Sequence of chain 1.A:
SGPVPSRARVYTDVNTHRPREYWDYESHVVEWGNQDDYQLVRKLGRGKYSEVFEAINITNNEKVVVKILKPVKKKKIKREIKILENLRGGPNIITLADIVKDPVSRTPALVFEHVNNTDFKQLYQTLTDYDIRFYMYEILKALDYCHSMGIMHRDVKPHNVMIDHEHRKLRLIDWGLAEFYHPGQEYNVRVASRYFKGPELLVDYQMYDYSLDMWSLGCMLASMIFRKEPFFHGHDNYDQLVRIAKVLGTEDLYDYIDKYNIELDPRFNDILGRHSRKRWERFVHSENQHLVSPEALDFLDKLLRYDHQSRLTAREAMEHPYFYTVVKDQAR

A small-molecule ligand and the protein it binds are described below.
Small molecule (SMILES): O=C1c2ccc(O)c(O)c2C(=O)c2c(O)ccc(O)c21

Binding-site contacts:
Ligand atom C3 contacts residue PHE113 of chain 1.A at 3.9 Å (hydrophobic).
Ligand atom C10 contacts residue VAL53 of chain 1.A at 3.7 Å (hydrophobic).
Ligand atom C13 contacts residue MET163 of chain 1.A at 3.5 Å (hydrophobic).
Ligand atom O15 contacts residue LYS68 of chain 1.A at 3.3 Å (salt-bridge).
Ligand atom O18 contacts residue MET163 of chain 1.A at 3.6 Å.
Ligand atom O17 contacts residue MET163 of chain 1.A at 3.3 Å.
Ligand atom C8 contacts residue MET163 of chain 1.A at 3.7 Å (hydrophobic).
Ligand atom O20 contacts residue ASP175 of chain 1.A at 3.1 Å (salt-bridge).
Ligand atom C7 contacts residue ILE174 of chain 1.A at 3.9 Å (hydrophobic).
Ligand atom C4 contacts residue ILE95 of chain 1.A at 4.0 Å (hydrophobic).
Ligand atom C5 contacts residue PHE113 of chain 1.A at 4.0 Å (hydrophobic).
Ligand atom C4 contacts residue PHE113 of chain 1.A at 3.6 Å (hydrophobic).
Ligand atom O19 contacts residue ILE174 of chain 1.A at 3.9 Å.
Ligand atom O20 contacts residue LYS68 of chain 1.A at 2.6 Å (salt-bridge).
Ligand atom O20 contacts residue PHE113 of chain 1.A at 3.8 Å.
Ligand atom C8 contacts residue VAL53 of chain 1.A at 3.8 Å (hydrophobic).
Ligand atom C1 contacts residue ILE174 of chain 1.A at 3.4 Å (hydrophobic).
Ligand atom C10 contacts residue ILE174 of chain 1.A at 3.5 Å (hydrophobic).
Ligand atom C6 contacts residue LYS68 of chain 1.A at 3.9 Å.
Ligand atom C9 contacts residue VAL66 of chain 1.A at 3.8 Å (hydrophobic).
Ligand atom C5 contacts residue ASP175 of chain 1.A at 3.6 Å.
Ligand atom O16 contacts residue ARG47 of chain 1.A at 3.1 Å (salt-bridge).
Ligand atom C3 contacts residue ILE174 of chain 1.A at 3.7 Å (hydrophobic).
Ligand atom C11 contacts residue LEU45 of chain 1.A at 3.9 Å (hydrophobic).
Ligand atom O19 contacts residue VAL53 of chain 1.A at 3.6 Å.
Ligand atom O18 contacts residue VAL66 of chain 1.A at 3.5 Å.
Ligand atom C9 contacts residue MET163 of chain 1.A at 3.6 Å (hydrophobic).
Ligand atom O19 contacts residue GLY48 of chain 1.A at 3.7 Å.
Ligand atom O15 contacts residue ASP175 of chain 1.A at 3.5 Å.
Ligand atom C12 contacts residue MET163 of chain 1.A at 3.8 Å (hydrophobic).
Ligand atom C5 contacts residue LYS68 of chain 1.A at 3.6 Å.
Ligand atom C4 contacts residue ILE174 of chain 1.A at 3.9 Å (hydrophobic).
Ligand atom C7 contacts residue VAL53 of chain 1.A at 3.7 Å (hydrophobic).
Ligand atom O19 contacts residue ARG47 of chain 1.A at 3.9 Å.
Ligand atom C2 contacts residue ILE174 of chain 1.A at 3.8 Å (hydrophobic).
Ligand atom C6 contacts residue ILE174 of chain 1.A at 3.8 Å (hydrophobic).
Ligand atom C6 contacts residue ASP175 of chain 1.A at 4.0 Å.
Ligand atom C5 contacts residue ILE174 of chain 1.A at 3.9 Å (hydrophobic).
Ligand atom O16 contacts residue HIS160 of chain 1.A at 3.2 Å (h-bond).
Ligand atom O17 contacts residue LEU45 of chain 1.A at 4.0 Å.